A protein and the small-molecule ligand that binds it are described below.
Small molecule (SMILES): CC(=O)N[C@@H]1[C@@H](O)[C@H](O)[C@@H](CO)O[C@H]1O

Binding-site contacts:
Ligand atom N2 contacts residue ASN142 of chain 1.A at 2.9 Å (h-bond).
Ligand atom C6 contacts residue ARG132 of chain 1.A at 4.1 Å.
Ligand atom C6 contacts residue THR144 of chain 1.A at 3.9 Å.
Ligand atom N2 contacts residue TYR110 of chain 1.A at 4.4 Å.
Ligand atom C1 contacts residue THR144 of chain 1.A at 3.7 Å.
Ligand atom O6 contacts residue ARG132 of chain 1.A at 3.7 Å.
Ligand atom C2 contacts residue ASN142 of chain 1.A at 2.6 Å.
Ligand atom O5 contacts residue ASN142 of chain 1.A at 2.2 Å (h-bond).
Ligand atom C8 contacts residue ASN142 of chain 1.A at 4.2 Å.
Ligand atom C5 contacts residue THR144 of chain 1.A at 3.5 Å.
Ligand atom C6 contacts residue ASN142 of chain 1.A at 4.5 Å.
Ligand atom O7 contacts residue ASN142 of chain 1.A at 3.3 Å (h-bond).
Ligand atom C3 contacts residue ASN142 of chain 1.A at 3.8 Å.
Ligand atom O7 contacts residue SER136 of chain 1.A at 4.5 Å.
Ligand atom C4 contacts residue ASN142 of chain 1.A at 4.2 Å.
Ligand atom O5 contacts residue THR144 of chain 1.A at 3.6 Å.
Ligand atom C8 contacts residue TYR110 of chain 1.A at 3.7 Å (hydrophobic).
Ligand atom C1 contacts residue ASN142 of chain 1.A at 1.3 Å.
Ligand atom C7 contacts residue ASN142 of chain 1.A at 3.2 Å.
Ligand atom C5 contacts residue ASN142 of chain 1.A at 3.4 Å.

Sequence of chain 1.A:
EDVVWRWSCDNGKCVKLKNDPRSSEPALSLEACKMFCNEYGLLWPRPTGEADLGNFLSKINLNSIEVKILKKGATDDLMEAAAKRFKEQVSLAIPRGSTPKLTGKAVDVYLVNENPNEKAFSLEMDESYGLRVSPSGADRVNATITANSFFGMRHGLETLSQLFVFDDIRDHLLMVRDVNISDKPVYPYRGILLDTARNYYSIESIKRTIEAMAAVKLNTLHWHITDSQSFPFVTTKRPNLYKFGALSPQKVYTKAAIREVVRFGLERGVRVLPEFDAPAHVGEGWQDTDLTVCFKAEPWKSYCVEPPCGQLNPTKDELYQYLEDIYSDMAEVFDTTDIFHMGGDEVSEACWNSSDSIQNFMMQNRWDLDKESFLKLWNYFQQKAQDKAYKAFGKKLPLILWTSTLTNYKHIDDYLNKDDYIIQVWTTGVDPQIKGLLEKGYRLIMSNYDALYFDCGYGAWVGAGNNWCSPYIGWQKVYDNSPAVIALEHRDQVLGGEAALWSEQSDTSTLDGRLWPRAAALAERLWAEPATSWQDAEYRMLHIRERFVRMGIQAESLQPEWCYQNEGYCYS